This protein binds this small molecule.
Small molecule (SMILES): CC(=O)N[C@@H]1[C@@H](O)[C@H](O)[C@@H](CO)O[C@H]1O

Sequence of chain 1.A:
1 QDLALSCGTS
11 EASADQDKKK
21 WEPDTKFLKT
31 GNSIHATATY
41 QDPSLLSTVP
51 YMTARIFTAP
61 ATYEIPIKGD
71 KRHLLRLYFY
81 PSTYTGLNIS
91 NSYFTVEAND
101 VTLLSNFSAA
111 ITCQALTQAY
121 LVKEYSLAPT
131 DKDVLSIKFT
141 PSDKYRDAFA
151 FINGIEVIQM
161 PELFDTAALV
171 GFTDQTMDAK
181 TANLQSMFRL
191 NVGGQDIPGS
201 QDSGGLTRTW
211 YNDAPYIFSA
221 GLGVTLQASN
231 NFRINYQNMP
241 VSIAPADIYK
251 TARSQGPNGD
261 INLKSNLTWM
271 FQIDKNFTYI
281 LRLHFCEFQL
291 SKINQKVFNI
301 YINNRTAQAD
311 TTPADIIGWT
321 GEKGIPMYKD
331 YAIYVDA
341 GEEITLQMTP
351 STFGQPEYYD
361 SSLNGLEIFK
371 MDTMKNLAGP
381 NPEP

Binding-site contacts:
Ligand atom C3 contacts residue ASN88 of chain 1.A at 3.7 Å.
Ligand atom C5 contacts residue SER90 of chain 1.A at 4.1 Å.
Ligand atom C1 contacts residue SER90 of chain 1.A at 4.1 Å.
Ligand atom C4 contacts residue ASN88 of chain 1.A at 4.1 Å.
Ligand atom C6 contacts residue ASN91 of chain 1.A at 4.2 Å.
Ligand atom C5 contacts residue ASN88 of chain 1.A at 3.6 Å.
Ligand atom N2 contacts residue ASN88 of chain 1.A at 2.8 Å (h-bond).
Ligand atom C1 contacts residue ASN88 of chain 1.A at 1.4 Å.
Ligand atom O7 contacts residue ASN88 of chain 1.A at 3.5 Å (h-bond).
Ligand atom O5 contacts residue ASN91 of chain 1.A at 4.3 Å.
Ligand atom C6 contacts residue SER90 of chain 1.A at 4.2 Å.
Ligand atom C7 contacts residue ASN88 of chain 1.A at 3.4 Å.
Ligand atom O5 contacts residue ASN88 of chain 1.A at 2.3 Å (h-bond).
Ligand atom C8 contacts residue ASN88 of chain 1.A at 4.5 Å.
Ligand atom C2 contacts residue ASN88 of chain 1.A at 2.3 Å.
Ligand atom O5 contacts residue SER90 of chain 1.A at 3.7 Å.